Binding-site contacts:
Ligand atom O5 contacts residue ASN155 of chain 1.A at 3.5 Å (h-bond).
Ligand atom C5 contacts residue ASN155 of chain 1.A at 3.5 Å.
Ligand atom C8 contacts residue GLU154 of chain 1.A at 4.3 Å.
Ligand atom C2 contacts residue ASN155 of chain 1.A at 4.0 Å.
Ligand atom O6 contacts residue THR157 of chain 1.A at 3.6 Å.
Ligand atom C1 contacts residue ASN155 of chain 1.A at 3.2 Å.
Ligand atom C1 contacts residue THR157 of chain 1.A at 4.3 Å.
Ligand atom C5 contacts residue THR157 of chain 1.A at 3.5 Å.
Ligand atom O5 contacts residue ASN158 of chain 1.A at 3.7 Å.
Ligand atom C7 contacts residue ASN155 of chain 1.A at 4.3 Å.
Ligand atom C3 contacts residue ASN155 of chain 1.A at 3.9 Å.
Ligand atom C8 contacts residue ASN155 of chain 1.A at 3.1 Å.
Ligand atom O5 contacts residue THR157 of chain 1.A at 3.9 Å.
Ligand atom C1 contacts residue ASN158 of chain 1.A at 3.5 Å.
Ligand atom C4 contacts residue ASN155 of chain 1.A at 4.2 Å.
Ligand atom C6 contacts residue THR157 of chain 1.A at 3.9 Å.

This protein binds this small molecule.
Small molecule (SMILES): CC(=O)N[C@@H]1[C@@H](O)[C@H](O)[C@@H](CO)O[C@H]1O

Sequence of chain 1.A:
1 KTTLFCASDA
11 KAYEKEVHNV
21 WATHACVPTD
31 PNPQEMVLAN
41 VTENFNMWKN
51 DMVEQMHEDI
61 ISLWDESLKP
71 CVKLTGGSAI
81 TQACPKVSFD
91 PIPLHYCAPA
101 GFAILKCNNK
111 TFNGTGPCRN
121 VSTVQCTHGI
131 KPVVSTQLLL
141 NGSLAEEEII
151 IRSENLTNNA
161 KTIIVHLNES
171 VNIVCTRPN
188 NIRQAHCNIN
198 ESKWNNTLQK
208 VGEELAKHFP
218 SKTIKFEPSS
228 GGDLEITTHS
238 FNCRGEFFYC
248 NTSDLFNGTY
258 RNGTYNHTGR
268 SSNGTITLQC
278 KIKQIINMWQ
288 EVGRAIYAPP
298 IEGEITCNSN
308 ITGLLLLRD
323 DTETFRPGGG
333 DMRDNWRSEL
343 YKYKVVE